This protein binds this small molecule.
Small molecule (SMILES): CC(C)OP(=O)(O)O

Binding-site contacts:
Ligand atom C3 contacts residue VAL288 of chain 1.D at 4.4 Å (hydrophobic).
Ligand atom C2 contacts residue TRP89 of chain 1.D at 4.3 Å (hydrophobic).
Ligand atom C2 contacts residue ILE287 of chain 1.D at 4.0 Å (hydrophobic).
Ligand atom C3 contacts residue THR42 of chain 1.D at 4.1 Å.
Ligand atom C2 contacts residue VAL288 of chain 1.D at 4.0 Å (hydrophobic).
Ligand atom C1 contacts residue THR42 of chain 1.D at 4.5 Å.
Ligand atom C1 contacts residue CYS150 of chain 1.D at 4.0 Å (hydrophobic).
Ligand atom C1 contacts residue VAL288 of chain 1.D at 3.5 Å (hydrophobic).
Ligand atom C3 contacts residue TRP89 of chain 1.D at 3.6 Å (hydrophobic).
Ligand atom O1P contacts residue HIS63 of chain 1.D at 4.4 Å.
Ligand atom C2 contacts residue THR42 of chain 1.D at 3.6 Å.
Ligand atom C2 contacts residue CYS150 of chain 1.D at 4.4 Å (hydrophobic).
Ligand atom C1 contacts residue TRP89 of chain 1.D at 3.6 Å (hydrophobic).
Ligand atom O1P contacts residue ILE287 of chain 1.D at 3.8 Å.
Ligand atom C2 contacts residue HIS63 of chain 1.D at 4.4 Å.
Ligand atom O1P contacts residue THR42 of chain 1.D at 2.8 Å (h-bond).
Ligand atom O1P contacts residue CYS150 of chain 1.D at 4.1 Å.
Ligand atom C1 contacts residue HIS63 of chain 1.D at 3.6 Å.
Ligand atom C3 contacts residue ILE287 of chain 1.D at 4.0 Å (hydrophobic).

Sequence of chain 1.D:
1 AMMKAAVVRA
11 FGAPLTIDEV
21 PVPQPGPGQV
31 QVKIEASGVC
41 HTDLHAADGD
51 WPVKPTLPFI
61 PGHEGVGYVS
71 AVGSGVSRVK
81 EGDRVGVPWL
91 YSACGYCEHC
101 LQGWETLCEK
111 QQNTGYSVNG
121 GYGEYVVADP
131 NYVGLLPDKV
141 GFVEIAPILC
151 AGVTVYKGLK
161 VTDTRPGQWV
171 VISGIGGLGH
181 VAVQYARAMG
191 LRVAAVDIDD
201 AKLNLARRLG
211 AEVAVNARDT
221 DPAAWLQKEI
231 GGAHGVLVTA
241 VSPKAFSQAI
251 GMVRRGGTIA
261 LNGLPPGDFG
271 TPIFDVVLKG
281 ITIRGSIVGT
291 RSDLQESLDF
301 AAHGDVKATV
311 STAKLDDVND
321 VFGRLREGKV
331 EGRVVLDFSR